A protein and the small-molecule ligand that binds it are described below.
Small molecule (SMILES): CCC(=O)N(c1ccccc1)C1CCN(CCNC(=O)CCCC(=O)NCC(=O)NCC(=O)NCC(=O)NCC(=O)O)CC1

Sequence of chain 1.K:
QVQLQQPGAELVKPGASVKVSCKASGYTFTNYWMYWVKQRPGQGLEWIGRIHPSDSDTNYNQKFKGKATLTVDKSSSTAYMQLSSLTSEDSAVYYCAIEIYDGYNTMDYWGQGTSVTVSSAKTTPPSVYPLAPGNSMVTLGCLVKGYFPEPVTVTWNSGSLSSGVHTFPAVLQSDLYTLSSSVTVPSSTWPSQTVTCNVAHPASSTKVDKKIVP

Binding-site contacts:
Ligand atom C44 contacts residue GLU99 of chain 1.K at 3.6 Å.
Ligand atom C19 contacts residue GLU99 of chain 1.K at 3.6 Å.
Ligand atom C08 contacts residue ILE98 of chain 1.K at 3.4 Å (hydrophobic).
Ligand atom C16 contacts residue TYR91 of chain 1.L at 3.7 Å (hydrophobic).
Ligand atom C01 contacts residue VAL37 of chain 1.K at 3.8 Å (hydrophobic).
Ligand atom C07 contacts residue TYR35 of chain 1.K at 3.4 Å (hydrophobic).
Ligand atom C08 contacts residue GLU99 of chain 1.K at 3.6 Å.
Ligand atom O20 contacts residue TYR49 of chain 1.L at 3.5 Å.
Ligand atom C24 contacts residue TYR101 of chain 1.K at 3.5 Å (hydrophobic).
Ligand atom O04 contacts residue TYR36 of chain 1.L at 3.7 Å.
Ligand atom N26 contacts residue TYR101 of chain 1.K at 3.6 Å.
Ligand atom C43 contacts residue TYR91 of chain 1.L at 3.6 Å (hydrophobic).
Ligand atom C17 contacts residue TYR91 of chain 1.L at 3.6 Å (hydrophobic).
Ligand atom C43 contacts residue GLU99 of chain 1.K at 3.6 Å.
Ligand atom C09 contacts residue ILE98 of chain 1.K at 3.3 Å (hydrophobic).
Ligand atom C23 contacts residue TYR101 of chain 1.K at 3.5 Å (hydrophobic).
Ligand atom O04 contacts residue GLN89 of chain 1.L at 2.6 Å (h-bond).
Ligand atom C13 contacts residue TYR35 of chain 1.K at 3.5 Å (hydrophobic).
Ligand atom N18 contacts residue GLU99 of chain 1.K at 2.5 Å (salt-bridge).
Ligand atom C13 contacts residue GLU99 of chain 1.K at 3.7 Å.
Ligand atom C03 contacts residue TYR36 of chain 1.L at 3.4 Å (hydrophobic).
Ligand atom N15 contacts residue GLU99 of chain 1.K at 3.0 Å (salt-bridge).
Ligand atom C21 contacts residue GLU99 of chain 1.K at 3.8 Å.
Ligand atom C17 contacts residue GLU99 of chain 1.K at 3.4 Å.
Ligand atom C03 contacts residue GLN89 of chain 1.L at 3.5 Å.
Ligand atom C08 contacts residue ALA97 of chain 1.K at 3.8 Å (hydrophobic).
Ligand atom C09 contacts residue ASP108 of chain 1.K at 3.8 Å.
Ligand atom C14 contacts residue GLU99 of chain 1.K at 3.5 Å.
Ligand atom C01 contacts residue PHE98 of chain 1.L at 3.5 Å (hydrophobic).
Ligand atom C01 contacts residue GLN89 of chain 1.L at 3.6 Å.
Ligand atom O04 contacts residue LEU96 of chain 1.L at 3.3 Å.
Ligand atom C14 contacts residue TYR35 of chain 1.K at 3.7 Å (hydrophobic).
Ligand atom C44 contacts residue TYR36 of chain 1.L at 3.5 Å (hydrophobic).
Ligand atom C10 contacts residue ASP108 of chain 1.K at 3.7 Å.
Ligand atom N05 contacts residue TYR36 of chain 1.L at 3.5 Å (h-bond).
Ligand atom C16 contacts residue GLU99 of chain 1.K at 3.4 Å.
Ligand atom C01 contacts residue TRP47 of chain 1.K at 3.7 Å (hydrophobic).
Ligand atom C11 contacts residue TYR36 of chain 1.L at 3.4 Å (hydrophobic).
Ligand atom C19 contacts residue TYR49 of chain 1.L at 3.6 Å (hydrophobic).
Ligand atom C02 contacts residue TYR36 of chain 1.L at 3.7 Å (hydrophobic).

Sequence of chain 1.L:
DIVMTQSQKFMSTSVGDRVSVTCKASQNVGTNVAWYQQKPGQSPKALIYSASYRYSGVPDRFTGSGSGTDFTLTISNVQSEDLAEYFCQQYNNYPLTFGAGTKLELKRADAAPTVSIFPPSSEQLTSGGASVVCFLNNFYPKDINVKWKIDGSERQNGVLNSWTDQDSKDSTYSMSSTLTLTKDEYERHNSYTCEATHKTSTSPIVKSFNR